A small-molecule ligand and the protein it binds are described below.
Small molecule (SMILES): CC(=O)N[C@@H]1[C@@H](O)[C@H](O)[C@@H](CO)O[C@H]1O

Sequence of chain 25.B:
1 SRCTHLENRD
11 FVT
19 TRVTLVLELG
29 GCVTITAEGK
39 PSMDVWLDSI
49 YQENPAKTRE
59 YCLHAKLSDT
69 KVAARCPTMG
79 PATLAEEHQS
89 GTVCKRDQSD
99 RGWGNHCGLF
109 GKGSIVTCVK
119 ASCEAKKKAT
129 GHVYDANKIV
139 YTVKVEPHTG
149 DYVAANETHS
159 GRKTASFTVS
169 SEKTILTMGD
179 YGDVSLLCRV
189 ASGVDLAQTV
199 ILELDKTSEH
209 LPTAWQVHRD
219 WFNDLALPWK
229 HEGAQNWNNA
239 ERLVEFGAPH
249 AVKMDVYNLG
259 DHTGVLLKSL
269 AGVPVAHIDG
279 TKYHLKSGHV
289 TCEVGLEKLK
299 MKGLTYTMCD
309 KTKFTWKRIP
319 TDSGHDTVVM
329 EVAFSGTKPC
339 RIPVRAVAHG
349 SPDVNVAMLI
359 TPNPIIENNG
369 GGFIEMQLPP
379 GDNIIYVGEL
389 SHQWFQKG

Sequence of chain 8.B:
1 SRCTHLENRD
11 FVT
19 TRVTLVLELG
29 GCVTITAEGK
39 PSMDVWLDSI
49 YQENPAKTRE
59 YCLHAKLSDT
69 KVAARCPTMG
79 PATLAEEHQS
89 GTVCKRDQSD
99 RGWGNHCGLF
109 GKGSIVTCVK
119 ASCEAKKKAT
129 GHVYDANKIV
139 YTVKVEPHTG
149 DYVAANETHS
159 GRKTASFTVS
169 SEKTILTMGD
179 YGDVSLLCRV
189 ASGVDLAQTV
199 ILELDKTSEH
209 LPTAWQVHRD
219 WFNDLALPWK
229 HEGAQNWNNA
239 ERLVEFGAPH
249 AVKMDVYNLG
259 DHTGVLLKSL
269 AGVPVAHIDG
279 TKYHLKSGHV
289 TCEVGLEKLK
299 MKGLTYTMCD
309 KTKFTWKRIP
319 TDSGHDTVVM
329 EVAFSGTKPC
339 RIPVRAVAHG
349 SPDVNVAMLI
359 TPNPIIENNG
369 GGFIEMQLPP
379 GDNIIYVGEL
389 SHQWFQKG

Binding-site contacts:
Ligand atom C2 contacts residue HIS104 of chain 25.B at 4.4 Å.
Ligand atom C7 contacts residue GLU155 of chain 8.B at 4.1 Å.
Ligand atom C5 contacts residue HIS104 of chain 25.B at 3.3 Å.
Ligand atom O6 contacts residue HIS104 of chain 25.B at 2.8 Å.
Ligand atom O5 contacts residue HIS104 of chain 25.B at 3.2 Å (h-bond).
Ligand atom C4 contacts residue ASN154 of chain 8.B at 4.2 Å.
Ligand atom C7 contacts residue ASN154 of chain 8.B at 3.3 Å.
Ligand atom C6 contacts residue HIS104 of chain 25.B at 3.7 Å.
Ligand atom O7 contacts residue ASN154 of chain 8.B at 3.1 Å (h-bond).
Ligand atom C8 contacts residue ASN154 of chain 8.B at 3.8 Å.
Ligand atom O7 contacts residue HIS104 of chain 25.B at 4.2 Å.
Ligand atom C3 contacts residue ASN154 of chain 8.B at 3.8 Å.
Ligand atom O7 contacts residue GLU155 of chain 8.B at 3.8 Å.
Ligand atom O5 contacts residue ASN154 of chain 8.B at 2.4 Å (h-bond).
Ligand atom C2 contacts residue ASN154 of chain 8.B at 2.4 Å.
Ligand atom C5 contacts residue ASN154 of chain 8.B at 3.7 Å.
Ligand atom N2 contacts residue ASN154 of chain 8.B at 2.9 Å (h-bond).
Ligand atom C1 contacts residue ASN154 of chain 8.B at 1.4 Å.
Ligand atom C8 contacts residue GLU155 of chain 8.B at 3.8 Å.
Ligand atom C1 contacts residue HIS104 of chain 25.B at 3.2 Å.